Binding-site contacts:
Ligand atom C contacts residue PHE92 of chain 1.A at 3.9 Å (hydrophobic).
Ligand atom C4 contacts residue ZN1 of chain 1.C at 3.9 Å.
Ligand atom C6 contacts residue HIS201 of chain 1.A at 3.6 Å.
Ligand atom C2 contacts residue PHE92 of chain 1.A at 4.0 Å (hydrophobic).
Ligand atom O2 contacts residue VAL144 of chain 1.A at 3.6 Å.
Ligand atom O2 contacts residue TRP210 of chain 1.A at 3.5 Å.
Ligand atom S contacts residue HIS120 of chain 1.A at 3.9 Å.
Ligand atom C3 contacts residue HIS95 of chain 1.A at 3.7 Å.
Ligand atom S contacts residue THR200 of chain 1.A at 3.9 Å.
Ligand atom N1 contacts residue HIS120 of chain 1.A at 3.3 Å (h-bond).
Ligand atom C4 contacts residue LEU199 of chain 1.A at 3.7 Å (hydrophobic).
Ligand atom S contacts residue ZN1 of chain 1.C at 3.0 Å.
Ligand atom C2 contacts residue ALA122 of chain 1.A at 4.0 Å (hydrophobic).
Ligand atom C contacts residue GLN93 of chain 1.A at 3.9 Å.
Ligand atom O contacts residue PHE92 of chain 1.A at 3.8 Å.
Ligand atom O1 contacts residue THR200 of chain 1.A at 2.9 Å (h-bond).
Ligand atom O1 contacts residue TRP210 of chain 1.A at 3.7 Å.
Ligand atom C6 contacts residue HIS95 of chain 1.A at 3.8 Å.
Ligand atom C4 contacts residue HIS95 of chain 1.A at 3.5 Å.
Ligand atom O contacts residue GLN93 of chain 1.A at 3.4 Å (h-bond).
Ligand atom C2 contacts residue HIS95 of chain 1.A at 3.8 Å.
Ligand atom C5 contacts residue LEU199 of chain 1.A at 4.0 Å (hydrophobic).
Ligand atom N contacts residue GLN93 of chain 1.A at 2.9 Å (h-bond).
Ligand atom O1 contacts residue SER198 of chain 1.A at 4.0 Å.
Ligand atom O2 contacts residue ZN1 of chain 1.C at 3.1 Å.
Ligand atom C3 contacts residue LEU199 of chain 1.A at 3.7 Å (hydrophobic).
Ligand atom N1 contacts residue HIS97 of chain 1.A at 3.3 Å (h-bond).
Ligand atom C1 contacts residue HIS95 of chain 1.A at 3.9 Å.
Ligand atom C5 contacts residue HIS95 of chain 1.A at 3.6 Å.
Ligand atom S contacts residue HIS95 of chain 1.A at 4.0 Å.
Ligand atom O1 contacts residue LEU199 of chain 1.A at 3.1 Å.
Ligand atom N1 contacts residue ZN1 of chain 1.C at 1.9 Å.
Ligand atom N1 contacts residue THR200 of chain 1.A at 2.9 Å (h-bond).
Ligand atom O2 contacts residue HIS95 of chain 1.A at 3.9 Å.
Ligand atom C2 contacts residue GLN93 of chain 1.A at 3.9 Å.
Ligand atom C1 contacts residue GLN93 of chain 1.A at 3.5 Å.
Ligand atom N contacts residue PHE92 of chain 1.A at 3.9 Å.
Ligand atom C5 contacts residue HIS201 of chain 1.A at 3.5 Å.
Ligand atom O2 contacts residue HIS120 of chain 1.A at 3.3 Å (h-bond).
Ligand atom N1 contacts residue HIS95 of chain 1.A at 3.4 Å (h-bond).

This protein binds this small molecule.
Small molecule (SMILES): CCNC(=O)Nc1ccc(S(N)(=O)=O)cc1

Sequence of chain 1.A:
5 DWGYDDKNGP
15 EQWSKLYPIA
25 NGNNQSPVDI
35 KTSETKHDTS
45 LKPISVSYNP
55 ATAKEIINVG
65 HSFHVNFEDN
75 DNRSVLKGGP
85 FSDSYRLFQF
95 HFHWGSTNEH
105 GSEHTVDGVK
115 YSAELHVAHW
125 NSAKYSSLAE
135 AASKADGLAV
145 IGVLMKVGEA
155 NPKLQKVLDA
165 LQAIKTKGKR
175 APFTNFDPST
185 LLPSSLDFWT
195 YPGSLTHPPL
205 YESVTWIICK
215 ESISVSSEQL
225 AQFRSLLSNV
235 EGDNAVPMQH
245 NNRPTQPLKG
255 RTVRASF